Binding-site contacts:
Ligand atom C2 contacts residue TYR250 of chain 1.F at 4.1 Å (hydrophobic).
Ligand atom C52 contacts residue LEU414 of chain 1.F at 4.1 Å (hydrophobic).
Ligand atom O2 contacts residue GLY410 of chain 1.F at 4.1 Å.
Ligand atom O60 contacts residue GLY410 of chain 1.F at 3.6 Å.
Ligand atom O1 contacts residue TYR250 of chain 1.F at 4.3 Å.
Ligand atom O50 contacts residue TYR411 of chain 1.F at 3.4 Å.
Ligand atom C60 contacts residue GLY410 of chain 1.F at 4.0 Å.
Ligand atom O6 contacts residue SER412 of chain 1.F at 3.8 Å.
Ligand atom C21 contacts residue SER412 of chain 1.F at 4.2 Å.
Ligand atom C1 contacts residue TYR250 of chain 1.F at 3.3 Å (hydrophobic).
Ligand atom C50 contacts residue GLY410 of chain 1.F at 3.2 Å.
Ligand atom C41 contacts residue ARG413 of chain 1.F at 4.4 Å.
Ligand atom O4 contacts residue GLY410 of chain 1.F at 3.2 Å (h-bond).
Ligand atom O30 contacts residue TYR250 of chain 1.F at 4.1 Å.
Ligand atom O50 contacts residue GLY410 of chain 1.F at 3.7 Å.
Ligand atom C51 contacts residue ARG413 of chain 1.F at 4.3 Å.
Ligand atom C60 contacts residue SER412 of chain 1.F at 3.4 Å.
Ligand atom O6 contacts residue TYR250 of chain 1.F at 4.3 Å.
Ligand atom O6 contacts residue PHE434 of chain 1.F at 4.1 Å.
Ligand atom O50 contacts residue SER412 of chain 1.F at 4.1 Å.
Ligand atom C41 contacts residue SER412 of chain 1.F at 3.1 Å.
Ligand atom C10 contacts residue TYR411 of chain 1.F at 4.4 Å (hydrophobic).
Ligand atom C51 contacts residue SER412 of chain 1.F at 4.0 Å.
Ligand atom O5 contacts residue TYR250 of chain 1.F at 3.5 Å.
Ligand atom O60 contacts residue TYR411 of chain 1.F at 3.4 Å.
Ligand atom C5 contacts residue PHE434 of chain 1.F at 4.0 Å (hydrophobic).
Ligand atom O4 contacts residue PHE434 of chain 1.F at 4.1 Å.
Ligand atom C60 contacts residue TYR411 of chain 1.F at 3.8 Å (hydrophobic).
Ligand atom O60 contacts residue SER412 of chain 1.F at 2.9 Å (h-bond).
Ligand atom O60 contacts residue PHE434 of chain 1.F at 3.9 Å.
Ligand atom C50 contacts residue SER412 of chain 1.F at 4.2 Å.
Ligand atom C31 contacts residue SER412 of chain 1.F at 4.3 Å.
Ligand atom O1 contacts residue GLY410 of chain 1.F at 3.6 Å (h-bond).
Ligand atom C4 contacts residue GLY410 of chain 1.F at 4.1 Å.
Ligand atom C40 contacts residue GLY410 of chain 1.F at 4.0 Å.
Ligand atom C50 contacts residue TYR411 of chain 1.F at 3.6 Å (hydrophobic).
Ligand atom C4 contacts residue PHE434 of chain 1.F at 4.3 Å (hydrophobic).
Ligand atom C6 contacts residue PHE434 of chain 1.F at 3.5 Å (hydrophobic).
Ligand atom O3 contacts residue TYR250 of chain 1.F at 3.7 Å.
Ligand atom C5 contacts residue GLY410 of chain 1.F at 3.8 Å.

A small-molecule ligand and the protein it binds are described below.
Small molecule (SMILES): OC[C@H]1O[C@H](O[C@H]2[C@H](O)[C@@H](O)[C@H](OCCCCCCC3CCCCC3)O[C@@H]2CO)[C@H](O)[C@@H](O)[C@@H]1O

Sequence of chain 1.F:
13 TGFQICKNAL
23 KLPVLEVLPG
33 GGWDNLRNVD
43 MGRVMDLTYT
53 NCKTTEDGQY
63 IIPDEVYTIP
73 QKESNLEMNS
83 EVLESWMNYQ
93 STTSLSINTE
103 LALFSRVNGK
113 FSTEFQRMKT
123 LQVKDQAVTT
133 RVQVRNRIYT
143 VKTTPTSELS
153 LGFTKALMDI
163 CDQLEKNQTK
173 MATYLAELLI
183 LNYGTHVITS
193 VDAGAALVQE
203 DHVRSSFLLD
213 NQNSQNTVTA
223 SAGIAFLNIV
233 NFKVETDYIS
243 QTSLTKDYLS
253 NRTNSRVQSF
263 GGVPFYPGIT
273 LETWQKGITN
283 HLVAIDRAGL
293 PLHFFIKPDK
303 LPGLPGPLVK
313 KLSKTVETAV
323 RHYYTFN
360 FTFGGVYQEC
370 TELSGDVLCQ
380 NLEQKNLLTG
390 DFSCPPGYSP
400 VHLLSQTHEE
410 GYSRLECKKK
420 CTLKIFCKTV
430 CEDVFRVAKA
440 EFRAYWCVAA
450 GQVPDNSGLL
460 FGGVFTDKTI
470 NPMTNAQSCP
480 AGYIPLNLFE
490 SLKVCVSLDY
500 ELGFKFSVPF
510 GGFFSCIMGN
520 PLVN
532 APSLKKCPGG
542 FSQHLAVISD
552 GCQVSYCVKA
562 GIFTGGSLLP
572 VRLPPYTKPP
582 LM